Sequence of chain 8.T:
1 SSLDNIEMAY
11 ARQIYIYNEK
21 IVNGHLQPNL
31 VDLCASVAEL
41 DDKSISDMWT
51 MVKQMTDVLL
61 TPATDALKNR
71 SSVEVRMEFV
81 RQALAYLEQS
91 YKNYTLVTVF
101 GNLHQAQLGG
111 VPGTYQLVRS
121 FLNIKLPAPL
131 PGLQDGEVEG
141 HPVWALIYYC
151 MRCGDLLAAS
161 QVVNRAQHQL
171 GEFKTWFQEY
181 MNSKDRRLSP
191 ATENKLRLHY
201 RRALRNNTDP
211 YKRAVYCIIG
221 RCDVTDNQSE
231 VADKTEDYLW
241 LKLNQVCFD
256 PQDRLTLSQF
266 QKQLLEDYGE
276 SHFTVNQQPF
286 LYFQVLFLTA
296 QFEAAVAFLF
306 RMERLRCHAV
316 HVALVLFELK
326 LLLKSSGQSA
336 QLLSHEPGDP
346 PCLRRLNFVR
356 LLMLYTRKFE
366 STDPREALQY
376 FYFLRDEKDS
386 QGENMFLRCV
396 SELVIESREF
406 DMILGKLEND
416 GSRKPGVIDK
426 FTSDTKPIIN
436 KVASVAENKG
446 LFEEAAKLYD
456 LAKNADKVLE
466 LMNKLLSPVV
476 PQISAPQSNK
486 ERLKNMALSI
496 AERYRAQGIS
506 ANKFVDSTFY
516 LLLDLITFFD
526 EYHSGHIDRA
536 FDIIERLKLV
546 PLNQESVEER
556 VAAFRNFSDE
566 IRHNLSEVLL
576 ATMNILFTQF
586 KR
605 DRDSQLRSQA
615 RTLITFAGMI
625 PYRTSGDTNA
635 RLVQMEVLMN

The small molecule below binds the protein below.
Small molecule (SMILES): CC[C@H](C)[C@H](NC(=O)[C@H](CO)NC(=O)[C@H](CCCN=C(N)N)NC(=O)[C@@H](NC(=O)[C@@H]1CCCN1C(=O)[C@@H]1CCCN1C(=O)[C@H](C)N)C(C)C)C(=O)N[C@H](C=O)Cc1ccc(O)cc1

Binding-site contacts:
Ligand atom O contacts residue ASN281 of chain 8.T at 2.6 Å (h-bond).
Ligand atom CB contacts residue ASP233 of chain 8.T at 3.0 Å.
Ligand atom C contacts residue LEU286 of chain 8.T at 3.8 Å (hydrophobic).
Ligand atom O contacts residue LEU286 of chain 8.T at 3.2 Å.
Ligand atom N contacts residue THR235 of chain 8.T at 3.5 Å (h-bond).
Ligand atom CG2 contacts residue PHE278 of chain 8.T at 3.7 Å (hydrophobic).
Ligand atom C contacts residue THR235 of chain 8.T at 3.6 Å.
Ligand atom CG1 contacts residue VAL280 of chain 8.T at 4.0 Å (hydrophobic).
Ligand atom CD1 contacts residue TYR91 of chain 8.T at 3.9 Å (hydrophobic).
Ligand atom CG contacts residue ASP233 of chain 8.T at 3.0 Å.
Ligand atom C contacts residue THR235 of chain 8.T at 3.6 Å.
Ligand atom CG2 contacts residue ASN281 of chain 8.T at 3.6 Å.
Ligand atom CA contacts residue ASN227 of chain 8.T at 3.7 Å.
Ligand atom CB contacts residue HIS277 of chain 8.T at 3.7 Å.
Ligand atom CD contacts residue HIS277 of chain 8.T at 3.9 Å.
Ligand atom CG2 contacts residue GLU236 of chain 8.T at 3.3 Å.
Ligand atom N contacts residue THR235 of chain 8.T at 3.9 Å.
Ligand atom CB contacts residue LEU286 of chain 8.T at 3.9 Å (hydrophobic).
Ligand atom N contacts residue ASN227 of chain 8.T at 3.0 Å (h-bond).
Ligand atom CD1 contacts residue TYR94 of chain 8.T at 3.5 Å (hydrophobic).
Ligand atom CG contacts residue TYR273 of chain 8.T at 3.6 Å (hydrophobic).
Ligand atom CB contacts residue TYR238 of chain 8.T at 3.6 Å (hydrophobic).
Ligand atom CG1 contacts residue TYR94 of chain 8.T at 3.8 Å (hydrophobic).
Ligand atom O contacts residue ASN227 of chain 8.T at 3.6 Å.
Ligand atom C contacts residue THR235 of chain 8.T at 3.6 Å.
Ligand atom O contacts residue HIS277 of chain 8.T at 3.4 Å.
Ligand atom O contacts residue THR235 of chain 8.T at 3.0 Å (h-bond).
Ligand atom O contacts residue TYR94 of chain 8.T at 2.9 Å.
Ligand atom C contacts residue TYR94 of chain 8.T at 4.0 Å (hydrophobic).
Ligand atom CD contacts residue TYR273 of chain 8.T at 3.3 Å (hydrophobic).
Ligand atom O contacts residue LYS234 of chain 8.T at 3.6 Å.
Ligand atom C contacts residue ASN281 of chain 8.T at 3.8 Å.
Ligand atom CG contacts residue HIS277 of chain 8.T at 3.8 Å.
Ligand atom CG2 contacts residue HIS277 of chain 8.T at 3.3 Å.
Ligand atom O contacts residue THR235 of chain 8.T at 3.1 Å (h-bond).
Ligand atom N contacts residue TYR273 of chain 8.T at 3.9 Å.
Ligand atom C contacts residue ASN227 of chain 8.T at 3.5 Å.
Ligand atom CG contacts residue LYS234 of chain 8.T at 3.3 Å.
Ligand atom CG2 contacts residue LEU286 of chain 8.T at 3.7 Å (hydrophobic).
Ligand atom CA contacts residue THR235 of chain 8.T at 3.6 Å.